Sequence of chain 1.A:
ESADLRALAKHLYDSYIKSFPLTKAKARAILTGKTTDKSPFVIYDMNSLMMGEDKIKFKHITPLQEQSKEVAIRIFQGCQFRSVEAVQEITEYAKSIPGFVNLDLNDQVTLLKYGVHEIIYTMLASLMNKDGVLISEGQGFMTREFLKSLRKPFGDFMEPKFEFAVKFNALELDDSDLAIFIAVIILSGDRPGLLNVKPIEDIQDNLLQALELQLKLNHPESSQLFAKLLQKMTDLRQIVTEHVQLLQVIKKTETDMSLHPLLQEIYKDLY

A protein and the small-molecule ligand that binds it are described below.
Small molecule (SMILES): O=S(=O)(Nc1cc(-c2cccs2)nn1-c1ccc(F)cc1)c1cc(C(F)(F)F)cc(C(F)(F)F)c1

Binding-site contacts:
Ligand atom C20 contacts residue MET158 of chain 1.A at 3.8 Å (hydrophobic).
Ligand atom C10 contacts residue PHE157 of chain 1.A at 3.6 Å (hydrophobic).
Ligand atom F26 contacts residue CYS79 of chain 1.A at 3.4 Å.
Ligand atom F23 contacts residue ARG82 of chain 1.A at 3.0 Å.
Ligand atom F22 contacts residue ARG82 of chain 1.A at 3.2 Å.
Ligand atom O13 contacts residue MET158 of chain 1.A at 2.9 Å.
Ligand atom O14 contacts residue TYR121 of chain 1.A at 3.5 Å.
Ligand atom C20 contacts residue LEU124 of chain 1.A at 3.6 Å (hydrophobic).
Ligand atom F24 contacts residue ILE120 of chain 1.A at 3.3 Å.
Ligand atom C30 contacts residue PHE76 of chain 1.A at 3.8 Å (hydrophobic).
Ligand atom F28 contacts residue ILE135 of chain 1.A at 3.2 Å.
Ligand atom C33 contacts residue TYR267 of chain 1.A at 3.5 Å (hydrophobic).
Ligand atom C32 contacts residue TYR267 of chain 1.A at 3.5 Å (hydrophobic).
Ligand atom F35 contacts residue LEU263 of chain 1.A at 3.3 Å.
Ligand atom O13 contacts residue LYS161 of chain 1.A at 3.2 Å.
Ligand atom F27 contacts residue LEU124 of chain 1.A at 3.7 Å.
Ligand atom F22 contacts residue SER83 of chain 1.A at 3.1 Å.
Ligand atom C33 contacts residue GLN80 of chain 1.A at 3.7 Å.
Ligand atom O14 contacts residue ILE120 of chain 1.A at 3.7 Å.
Ligand atom C31 contacts residue LEU247 of chain 1.A at 3.7 Å (hydrophobic).
Ligand atom C18 contacts residue LEU124 of chain 1.A at 3.7 Å (hydrophobic).
Ligand atom F35 contacts residue LEU259 of chain 1.A at 3.5 Å.
Ligand atom N8 contacts residue PHE157 of chain 1.A at 3.7 Å.
Ligand atom N7 contacts residue PHE157 of chain 1.A at 3.5 Å.
Ligand atom F27 contacts residue VAL133 of chain 1.A at 3.6 Å.
Ligand atom C3 contacts residue PHE157 of chain 1.A at 3.6 Å (hydrophobic).
Ligand atom C19 contacts residue LEU124 of chain 1.A at 3.6 Å (hydrophobic).
Ligand atom C33 contacts residue SER83 of chain 1.A at 3.3 Å.
Ligand atom C5 contacts residue PHE154 of chain 1.A at 3.4 Å (hydrophobic).
Ligand atom C10 contacts residue MET158 of chain 1.A at 3.6 Å (hydrophobic).
Ligand atom S4 contacts residue PHE76 of chain 1.A at 3.6 Å.
Ligand atom F27 contacts residue MET158 of chain 1.A at 3.5 Å.
Ligand atom C34 contacts residue SER83 of chain 1.A at 3.2 Å.
Ligand atom O13 contacts residue HIS243 of chain 1.A at 3.4 Å.
Ligand atom C6 contacts residue PHE157 of chain 1.A at 3.4 Å (hydrophobic).
Ligand atom C32 contacts residue GLN80 of chain 1.A at 3.6 Å.
Ligand atom F35 contacts residue TYR267 of chain 1.A at 2.9 Å.
Ligand atom C2 contacts residue PHE157 of chain 1.A at 3.5 Å (hydrophobic).
Ligand atom F26 contacts residue MET158 of chain 1.A at 3.7 Å.
Ligand atom N11 contacts residue HIS243 of chain 1.A at 3.6 Å.